Binding-site contacts:
Ligand atom CE1 contacts residue ASN70 of chain 1.K at 3.4 Å.
Ligand atom CD1 contacts residue ASN70 of chain 1.K at 3.4 Å.
Ligand atom N contacts residue VAL49 of chain 1.K at 3.2 Å (h-bond).
Ligand atom CA contacts residue ARG72 of chain 1.K at 3.2 Å.
Ligand atom CG contacts residue ARG72 of chain 1.K at 3.3 Å.
Ligand atom OE2 contacts residue ARG93 of chain 1.K at 2.6 Å (salt-bridge).
Ligand atom CB contacts residue ILE48 of chain 1.K at 3.6 Å (hydrophobic).
Ligand atom OE2 contacts residue ASN51 of chain 1.K at 3.0 Å (h-bond).
Ligand atom OD2 contacts residue ARG72 of chain 1.K at 3.3 Å (salt-bridge).
Ligand atom CB contacts residue ALA71 of chain 1.K at 3.5 Å (hydrophobic).
Ligand atom OD1 contacts residue ARG55 of chain 1.K at 2.6 Å.
Ligand atom CD contacts residue ASN51 of chain 1.K at 3.5 Å.
Ligand atom O contacts residue ALA56 of chain 1.K at 2.9 Å.
Ligand atom N contacts residue ARG55 of chain 1.K at 2.9 Å (salt-bridge).
Ligand atom CE1 contacts residue ALA71 of chain 1.K at 3.3 Å (hydrophobic).
Ligand atom ND2 contacts residue ASN51 of chain 1.K at 2.9 Å (h-bond).
Ligand atom O contacts residue TYR42 of chain 1.K at 3.5 Å.
Ligand atom N contacts residue ARG72 of chain 1.K at 2.6 Å (salt-bridge).
Ligand atom C contacts residue ARG55 of chain 1.K at 3.6 Å.
Ligand atom OD2 contacts residue GLY75 of chain 1.K at 2.7 Å (h-bond).
Ligand atom OD1 contacts residue LEU50 of chain 1.K at 3.4 Å.
Ligand atom ND2 contacts residue ARG55 of chain 1.K at 3.4 Å (salt-bridge).
Ligand atom CD1 contacts residue ALA71 of chain 1.K at 3.5 Å (hydrophobic).
Ligand atom OD1 contacts residue ASN51 of chain 1.K at 2.9 Å (h-bond).
Ligand atom CB contacts residue ASN51 of chain 1.K at 3.5 Å.
Ligand atom O contacts residue ALA56 of chain 1.K at 3.4 Å.
Ligand atom CB contacts residue VAL49 of chain 1.K at 3.5 Å (hydrophobic).
Ligand atom CB contacts residue ALA56 of chain 1.K at 3.5 Å (hydrophobic).
Ligand atom CD1 contacts residue ARG72 of chain 1.K at 3.2 Å.
Ligand atom CG contacts residue ARG55 of chain 1.K at 3.5 Å.
Ligand atom OH contacts residue ASN70 of chain 1.K at 3.6 Å.
Ligand atom CA contacts residue ARG55 of chain 1.K at 3.2 Å.
Ligand atom CD contacts residue ARG93 of chain 1.K at 2.8 Å.
Ligand atom OE1 contacts residue ASN51 of chain 1.K at 3.5 Å (h-bond).
Ligand atom CB contacts residue ARG72 of chain 1.K at 3.4 Å.
Ligand atom ND2 contacts residue ALA71 of chain 1.K at 3.6 Å.
Ligand atom OD2 contacts residue GLY74 of chain 1.K at 3.4 Å (h-bond).
Ligand atom C contacts residue ARG72 of chain 1.K at 3.4 Å.
Ligand atom OE1 contacts residue ARG93 of chain 1.K at 2.4 Å (salt-bridge).
Ligand atom C contacts residue ALA56 of chain 1.K at 3.4 Å (hydrophobic).

The small molecule below binds the protein below.
Small molecule (SMILES): C[C@H](N)C(=O)N[C@@H](C)C(=O)N[C@@H](CC(N)=O)C(=O)N[C@@H](CC(=O)O)C(=O)N[C@@H](CCC(=O)O)C(=O)N[C@@H](CC(N)=O)C(=O)N[C@@H](Cc1ccc(O)cc1)C(=O)N[C@@H](C)C(=O)O

Sequence of chain 1.K:
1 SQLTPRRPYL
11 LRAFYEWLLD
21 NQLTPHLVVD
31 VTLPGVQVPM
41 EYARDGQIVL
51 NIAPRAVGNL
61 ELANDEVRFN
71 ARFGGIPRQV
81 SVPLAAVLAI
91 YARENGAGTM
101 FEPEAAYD